The protein below binds the small molecule below.
Small molecule (SMILES): Cn1c(SCC(=O)O)nc2c(=O)[nH]c(N)nc21

Sequence of chain 1.B:
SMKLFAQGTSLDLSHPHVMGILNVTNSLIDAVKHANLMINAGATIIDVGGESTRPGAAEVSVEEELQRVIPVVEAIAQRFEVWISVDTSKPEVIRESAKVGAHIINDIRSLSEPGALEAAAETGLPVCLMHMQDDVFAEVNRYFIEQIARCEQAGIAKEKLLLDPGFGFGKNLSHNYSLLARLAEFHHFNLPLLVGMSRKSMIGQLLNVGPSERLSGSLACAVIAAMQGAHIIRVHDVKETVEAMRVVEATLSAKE

Binding-site contacts:
Ligand atom C6 contacts residue LYS223 of chain 1.B at 3.6 Å.
Ligand atom C3 contacts residue PHE192 of chain 1.B at 3.7 Å (hydrophobic).
Ligand atom C7 contacts residue ASN117 of chain 1.B at 3.9 Å.
Ligand atom O15 contacts residue GLY219 of chain 1.B at 3.1 Å (h-bond).
Ligand atom N13 contacts residue ASN117 of chain 1.B at 2.9 Å (h-bond).
Ligand atom C5 contacts residue MET141 of chain 1.B at 3.9 Å (hydrophobic).
Ligand atom N9 contacts residue ARG257 of chain 1.B at 3.3 Å (salt-bridge).
Ligand atom C2 contacts residue ILE119 of chain 1.B at 3.8 Å (hydrophobic).
Ligand atom O14 contacts residue LYS223 of chain 1.B at 3.3 Å.
Ligand atom O15 contacts residue PHE192 of chain 1.B at 3.9 Å.
Ligand atom N10 contacts residue ILE119 of chain 1.B at 3.8 Å.
Ligand atom C4 contacts residue ASP187 of chain 1.B at 3.7 Å.
Ligand atom C7 contacts residue ARG257 of chain 1.B at 3.3 Å.
Ligand atom N12 contacts residue ASP187 of chain 1.B at 2.7 Å (salt-bridge).
Ligand atom N13 contacts residue LEU217 of chain 1.B at 3.3 Å.
Ligand atom C1 contacts residue LYS223 of chain 1.B at 3.8 Å.
Ligand atom C7 contacts residue ASP98 of chain 1.B at 3.7 Å.
Ligand atom N10 contacts residue ARG257 of chain 1.B at 3.8 Å.
Ligand atom N11 contacts residue ARG257 of chain 1.B at 3.3 Å.
Ligand atom C8 contacts residue PHE192 of chain 1.B at 3.9 Å (hydrophobic).
Ligand atom C5 contacts residue ASN117 of chain 1.B at 3.7 Å.
Ligand atom N12 contacts residue MET141 of chain 1.B at 3.5 Å (h-bond).
Ligand atom C5 contacts residue ASP187 of chain 1.B at 3.3 Å.
Ligand atom C6 contacts residue ARG257 of chain 1.B at 3.9 Å.
Ligand atom N13 contacts residue ASP187 of chain 1.B at 2.9 Å (salt-bridge).
Ligand atom C8 contacts residue LYS223 of chain 1.B at 3.8 Å.
Ligand atom S17 contacts residue ARG257 of chain 1.B at 3.7 Å.
Ligand atom O15 contacts residue LYS223 of chain 1.B at 2.7 Å (salt-bridge).
Ligand atom N11 contacts residue ILE119 of chain 1.B at 3.8 Å.
Ligand atom N10 contacts residue ASN117 of chain 1.B at 3.1 Å (h-bond).
Ligand atom C2 contacts residue ARG257 of chain 1.B at 3.6 Å.
Ligand atom C7 contacts residue ILE119 of chain 1.B at 3.7 Å (hydrophobic).
Ligand atom N9 contacts residue PHE192 of chain 1.B at 3.4 Å.
Ligand atom C4 contacts residue LYS223 of chain 1.B at 3.6 Å.
Ligand atom O16 contacts residue ARG257 of chain 1.B at 3.0 Å (salt-bridge).
Ligand atom C1 contacts residue ARG257 of chain 1.B at 3.7 Å.
Ligand atom C4 contacts residue MET141 of chain 1.B at 3.7 Å (hydrophobic).
Ligand atom C1 contacts residue PHE192 of chain 1.B at 3.9 Å (hydrophobic).
Ligand atom N9 contacts residue LYS223 of chain 1.B at 3.3 Å (salt-bridge).
Ligand atom C3 contacts residue ARG257 of chain 1.B at 3.2 Å.